Binding-site contacts:
Ligand atom C2 contacts residue ASN70 of chain 1.B at 2.4 Å.
Ligand atom O4 contacts residue LEU18 of chain 1.B at 4.1 Å.
Ligand atom C3 contacts residue ASN70 of chain 1.B at 3.8 Å.
Ligand atom C4 contacts residue ASN70 of chain 1.B at 4.2 Å.
Ligand atom O3 contacts residue LEU20 of chain 1.B at 4.1 Å.
Ligand atom N2 contacts residue SER72 of chain 1.B at 3.8 Å.
Ligand atom C1 contacts residue SER72 of chain 1.B at 3.7 Å.
Ligand atom C8 contacts residue VAL21 of chain 1.B at 3.6 Å (hydrophobic).
Ligand atom C8 contacts residue GOL1 of chain 1.P at 3.7 Å.
Ligand atom C8 contacts residue HIS22 of chain 1.B at 4.1 Å.
Ligand atom O7 contacts residue ASN70 of chain 1.B at 4.2 Å.
Ligand atom C5 contacts residue ASN70 of chain 1.B at 3.6 Å.
Ligand atom C7 contacts residue GOL1 of chain 1.P at 4.4 Å.
Ligand atom O7 contacts residue GOL1 of chain 1.P at 4.2 Å.
Ligand atom N2 contacts residue LEU20 of chain 1.B at 3.9 Å.
Ligand atom C7 contacts residue LEU20 of chain 1.B at 4.4 Å (hydrophobic).
Ligand atom C6 contacts residue TYR68 of chain 1.B at 4.0 Å (hydrophobic).
Ligand atom C2 contacts residue SER72 of chain 1.B at 4.2 Å.
Ligand atom N2 contacts residue ASN70 of chain 1.B at 2.9 Å (h-bond).
Ligand atom C7 contacts residue ASN70 of chain 1.B at 3.8 Å.
Ligand atom O5 contacts residue TYR68 of chain 1.B at 4.4 Å.
Ligand atom O5 contacts residue ASN70 of chain 1.B at 2.3 Å (h-bond).
Ligand atom C1 contacts residue ASN70 of chain 1.B at 1.4 Å.
Ligand atom C3 contacts residue LEU20 of chain 1.B at 3.9 Å (hydrophobic).
Ligand atom C8 contacts residue LEU20 of chain 1.B at 4.5 Å (hydrophobic).

A protein and the small-molecule ligand that binds it are described below.
Small molecule (SMILES): CC(=O)N[C@@H]1[C@@H](O)[C@H](O)[C@@H](CO)O[C@H]1O

Sequence of chain 1.B:
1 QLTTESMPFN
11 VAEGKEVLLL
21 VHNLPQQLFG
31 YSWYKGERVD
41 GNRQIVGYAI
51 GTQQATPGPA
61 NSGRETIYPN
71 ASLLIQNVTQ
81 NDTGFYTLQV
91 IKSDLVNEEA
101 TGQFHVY